The protein below binds the small molecule below.
Small molecule (SMILES): Cc1ncc(COP(=O)(O)O)c(CN[C@@H]2CONC2=O)c1O

Binding-site contacts:
Ligand atom O contacts residue THR278 of chain 2.A at 3.9 Å.
Ligand atom N1 contacts residue ASP201 of chain 1.A at 2.8 Å (salt-bridge).
Ligand atom C2A contacts residue ASN176 of chain 1.A at 3.8 Å.
Ligand atom O3P contacts residue HIS226 of chain 1.A at 2.9 Å (h-bond).
Ligand atom CB contacts residue ALA31 of chain 1.A at 3.6 Å (hydrophobic).
Ligand atom O3P contacts residue SER224 of chain 1.A at 2.4 Å (h-bond).
Ligand atom O4P contacts residue SER224 of chain 1.A at 3.6 Å.
Ligand atom O3 contacts residue LYS227 of chain 1.A at 2.6 Å (salt-bridge).
Ligand atom CA contacts residue ALA31 of chain 1.A at 3.7 Å (hydrophobic).
Ligand atom OG contacts residue ASN176 of chain 1.A at 3.8 Å.
Ligand atom CB contacts residue ARG379 of chain 1.A at 3.8 Å.
Ligand atom O1P contacts residue THR278 of chain 2.A at 2.6 Å (h-bond).
Ligand atom C6 contacts residue ALA203 of chain 1.A at 3.8 Å (hydrophobic).
Ligand atom OG contacts residue ARG359 of chain 1.A at 3.2 Å (salt-bridge).
Ligand atom O2P contacts residue SER224 of chain 1.A at 3.8 Å.
Ligand atom O2P contacts residue THR96 of chain 1.A at 2.7 Å (h-bond).
Ligand atom C4A contacts residue LYS227 of chain 1.A at 3.4 Å.
Ligand atom O4P contacts residue THR95 of chain 1.A at 3.6 Å.
Ligand atom P contacts residue THR278 of chain 2.A at 3.8 Å.
Ligand atom ND contacts residue ARG359 of chain 1.A at 2.8 Å (salt-bridge).
Ligand atom P contacts residue SER224 of chain 1.A at 3.4 Å.
Ligand atom C3 contacts residue ALA203 of chain 1.A at 3.9 Å (hydrophobic).
Ligand atom C contacts residue ASN54 of chain 2.A at 3.8 Å.
Ligand atom P contacts residue THR96 of chain 1.A at 3.6 Å.
Ligand atom C5A contacts residue THR96 of chain 1.A at 3.9 Å.
Ligand atom O2P contacts residue THR95 of chain 1.A at 3.5 Å (h-bond).
Ligand atom C2 contacts residue ASP201 of chain 1.A at 3.7 Å.
Ligand atom O1P contacts residue THR96 of chain 1.A at 3.9 Å.
Ligand atom OG contacts residue ARG379 of chain 1.A at 3.2 Å (salt-bridge).
Ligand atom O4P contacts residue THR96 of chain 1.A at 3.7 Å.
Ligand atom C2A contacts residue ASP201 of chain 1.A at 3.8 Å.
Ligand atom O1P contacts residue GLY277 of chain 2.A at 3.6 Å.
Ligand atom CB contacts residue ASN176 of chain 1.A at 3.3 Å.
Ligand atom C6 contacts residue ASP201 of chain 1.A at 3.6 Å.
Ligand atom O contacts residue ASN54 of chain 2.A at 3.2 Å (h-bond).
Ligand atom C3 contacts residue LYS227 of chain 1.A at 3.5 Å.
Ligand atom C2 contacts residue ALA203 of chain 1.A at 3.7 Å (hydrophobic).
Ligand atom O3 contacts residue ASN176 of chain 1.A at 3.3 Å.
Ligand atom C4 contacts residue LYS227 of chain 1.A at 3.9 Å.
Ligand atom N1 contacts residue ALA203 of chain 1.A at 3.7 Å.

Sequence of chain 2.A:
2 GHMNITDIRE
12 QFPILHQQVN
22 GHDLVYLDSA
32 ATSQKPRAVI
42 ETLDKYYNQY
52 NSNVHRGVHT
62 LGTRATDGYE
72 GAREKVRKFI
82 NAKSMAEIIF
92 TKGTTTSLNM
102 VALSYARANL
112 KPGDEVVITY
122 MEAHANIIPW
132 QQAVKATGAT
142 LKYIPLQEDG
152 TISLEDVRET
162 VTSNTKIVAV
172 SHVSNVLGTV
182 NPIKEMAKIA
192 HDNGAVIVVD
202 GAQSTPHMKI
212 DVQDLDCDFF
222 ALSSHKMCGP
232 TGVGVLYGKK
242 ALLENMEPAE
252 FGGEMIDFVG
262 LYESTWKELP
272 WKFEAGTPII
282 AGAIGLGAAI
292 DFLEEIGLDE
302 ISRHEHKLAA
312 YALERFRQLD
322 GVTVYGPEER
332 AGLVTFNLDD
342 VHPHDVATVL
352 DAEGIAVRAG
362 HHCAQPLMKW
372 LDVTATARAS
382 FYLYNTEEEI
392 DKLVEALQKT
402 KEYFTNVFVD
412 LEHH

Sequence of chain 1.A:
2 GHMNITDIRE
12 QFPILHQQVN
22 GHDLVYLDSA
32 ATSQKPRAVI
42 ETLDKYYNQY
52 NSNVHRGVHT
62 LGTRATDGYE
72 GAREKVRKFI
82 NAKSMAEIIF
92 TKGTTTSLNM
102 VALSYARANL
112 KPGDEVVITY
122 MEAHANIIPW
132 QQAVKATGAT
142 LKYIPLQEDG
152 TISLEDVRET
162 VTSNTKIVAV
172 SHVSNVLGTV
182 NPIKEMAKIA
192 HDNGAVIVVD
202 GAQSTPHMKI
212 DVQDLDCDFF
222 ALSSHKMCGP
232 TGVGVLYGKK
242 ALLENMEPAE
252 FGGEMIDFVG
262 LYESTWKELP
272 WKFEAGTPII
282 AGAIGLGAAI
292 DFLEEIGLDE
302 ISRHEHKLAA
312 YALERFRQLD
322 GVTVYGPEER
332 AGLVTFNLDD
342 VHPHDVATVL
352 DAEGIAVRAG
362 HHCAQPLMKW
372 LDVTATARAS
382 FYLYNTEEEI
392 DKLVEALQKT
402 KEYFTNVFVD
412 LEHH